Binding-site contacts:
Ligand atom C4 contacts residue PRO37 of chain 1.A at 3.3 Å (hydrophobic).
Ligand atom C5' contacts residue ARG31 of chain 1.A at 3.7 Å.
Ligand atom C2 contacts residue PRO37 of chain 1.A at 3.2 Å (hydrophobic).
Ligand atom O4 contacts residue PHE39 of chain 1.A at 3.6 Å.
Ligand atom O2 contacts residue ARG38 of chain 1.A at 2.5 Å (salt-bridge).
Ligand atom O5' contacts residue GLY36 of chain 1.A at 3.5 Å (h-bond).
Ligand atom C4 contacts residue ARG38 of chain 1.A at 3.1 Å.
Ligand atom C5 contacts residue PRO37 of chain 1.A at 4.0 Å (hydrophobic).
Ligand atom C5' contacts residue PRO37 of chain 1.A at 4.5 Å (hydrophobic).
Ligand atom O2 contacts residue GLY36 of chain 1.A at 3.7 Å.
Ligand atom C5 contacts residue ARG38 of chain 1.A at 4.2 Å.
Ligand atom O4 contacts residue ARG38 of chain 1.A at 3.3 Å (salt-bridge).
Ligand atom O4 contacts residue PRO37 of chain 1.A at 3.2 Å (h-bond).
Ligand atom O2 contacts residue ARG31 of chain 1.A at 3.6 Å.
Ligand atom C6 contacts residue PRO37 of chain 1.A at 4.4 Å (hydrophobic).
Ligand atom C5 contacts residue THR167 of chain 1.A at 4.4 Å.
Ligand atom N3 contacts residue PRO37 of chain 1.A at 2.5 Å.
Ligand atom C2 contacts residue ARG38 of chain 1.A at 2.8 Å.
Ligand atom O5' contacts residue PRO37 of chain 1.A at 4.4 Å.
Ligand atom N1 contacts residue ARG38 of chain 1.A at 4.2 Å.
Ligand atom N3 contacts residue PHE39 of chain 1.A at 3.8 Å.
Ligand atom N3 contacts residue ARG38 of chain 1.A at 2.4 Å (salt-bridge).
Ligand atom C5' contacts residue GLY36 of chain 1.A at 3.4 Å.
Ligand atom C4' contacts residue ARG31 of chain 1.A at 4.4 Å.
Ligand atom N1 contacts residue PRO37 of chain 1.A at 4.2 Å.
Ligand atom C5 contacts residue LEU168 of chain 1.A at 4.3 Å (hydrophobic).
Ligand atom C4 contacts residue PHE39 of chain 1.A at 4.2 Å (hydrophobic).
Ligand atom O2 contacts residue PRO37 of chain 1.A at 3.3 Å.
Ligand atom O4 contacts residue LEU168 of chain 1.A at 3.0 Å.
Ligand atom C4 contacts residue LEU168 of chain 1.A at 4.0 Å (hydrophobic).
Ligand atom C2 contacts residue GLY36 of chain 1.A at 4.5 Å.
Ligand atom C3' contacts residue ARG31 of chain 1.A at 3.9 Å.

Sequence of chain 1.A:
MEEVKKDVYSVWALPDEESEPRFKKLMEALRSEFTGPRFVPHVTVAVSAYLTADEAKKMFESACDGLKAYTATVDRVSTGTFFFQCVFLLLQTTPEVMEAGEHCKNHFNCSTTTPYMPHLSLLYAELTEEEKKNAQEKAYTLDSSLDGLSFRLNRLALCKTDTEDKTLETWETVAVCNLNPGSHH

The protein below binds the small molecule below.
Small molecule (SMILES): O=c1ccn([C@@H]2O[C@H](CO)[C@H]3O[V](=O)(O)(O)O[C@H]32)c(=O)[nH]1